Sequence of chain 1.A:
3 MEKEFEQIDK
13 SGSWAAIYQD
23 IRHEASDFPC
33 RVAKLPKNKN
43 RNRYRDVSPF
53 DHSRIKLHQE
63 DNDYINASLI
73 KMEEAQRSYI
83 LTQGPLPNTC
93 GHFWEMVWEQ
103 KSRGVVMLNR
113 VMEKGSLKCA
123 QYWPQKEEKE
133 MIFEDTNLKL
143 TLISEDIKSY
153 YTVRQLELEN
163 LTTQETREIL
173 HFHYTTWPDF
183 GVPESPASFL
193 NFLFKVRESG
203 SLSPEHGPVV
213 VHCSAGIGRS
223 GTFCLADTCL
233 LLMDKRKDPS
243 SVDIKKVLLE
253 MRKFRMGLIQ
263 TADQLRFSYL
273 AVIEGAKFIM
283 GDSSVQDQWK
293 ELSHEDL

Binding-site contacts:
Ligand atom N4 contacts residue ARG221 of chain 1.A at 3.1 Å (salt-bridge).
Ligand atom C21 contacts residue TYR46 of chain 1.A at 3.6 Å (hydrophobic).
Ligand atom O7 contacts residue GLY220 of chain 1.A at 2.9 Å (h-bond).
Ligand atom O7 contacts residue CYS215 of chain 1.A at 3.5 Å (h-bond).
Ligand atom C1 contacts residue ASP181 of chain 1.A at 2.9 Å.
Ligand atom C2 contacts residue ASP181 of chain 1.A at 3.1 Å.
Ligand atom F5 contacts residue ASP48 of chain 1.A at 3.3 Å.
Ligand atom C12 contacts residue PHE182 of chain 1.A at 3.6 Å (hydrophobic).
Ligand atom O9 contacts residue ARG221 of chain 1.A at 3.6 Å (salt-bridge).
Ligand atom O9 contacts residue GLN266 of chain 1.A at 2.8 Å (h-bond).
Ligand atom N13 contacts residue GOL1 of chain 1.E at 3.4 Å (h-bond).
Ligand atom N45 contacts residue ASP48 of chain 1.A at 2.7 Å (salt-bridge).
Ligand atom O6 contacts residue ARG221 of chain 1.A at 3.4 Å (salt-bridge).
Ligand atom O9 contacts residue PHE182 of chain 1.A at 2.9 Å (h-bond).
Ligand atom F5 contacts residue ARG47 of chain 1.A at 3.4 Å.
Ligand atom S5 contacts residue CYS215 of chain 1.A at 3.5 Å (h-bond).
Ligand atom C7 contacts residue ASP48 of chain 1.A at 3.6 Å.
Ligand atom C2 contacts residue PHE182 of chain 1.A at 3.6 Å (hydrophobic).
Ligand atom C3 contacts residue ASP181 of chain 1.A at 3.2 Å.
Ligand atom C21 contacts residue ASP48 of chain 1.A at 3.4 Å.
Ligand atom N4 contacts residue ASP181 of chain 1.A at 3.4 Å (salt-bridge).
Ligand atom F6 contacts residue ARG47 of chain 1.A at 3.3 Å.
Ligand atom O6 contacts residue ALA217 of chain 1.A at 2.8 Å (h-bond).
Ligand atom O7 contacts residue ALA217 of chain 1.A at 3.4 Å.
Ligand atom C15 contacts residue TYR46 of chain 1.A at 3.5 Å (hydrophobic).
Ligand atom O7 contacts residue ILE219 of chain 1.A at 3.2 Å.
Ligand atom N45 contacts residue TYR46 of chain 1.A at 3.5 Å.
Ligand atom O6 contacts residue CYS215 of chain 1.A at 3.4 Å (h-bond).
Ligand atom C11 contacts residue PHE182 of chain 1.A at 3.6 Å (hydrophobic).
Ligand atom F4 contacts residue ARG47 of chain 1.A at 3.0 Å.
Ligand atom N13 contacts residue ASP48 of chain 1.A at 2.7 Å (salt-bridge).
Ligand atom F6 contacts residue ASP48 of chain 1.A at 3.4 Å.
Ligand atom C3 contacts residue PHE182 of chain 1.A at 3.4 Å (hydrophobic).
Ligand atom C22 contacts residue TYR46 of chain 1.A at 3.6 Å (hydrophobic).
Ligand atom C19 contacts residue PHE182 of chain 1.A at 3.6 Å (hydrophobic).
Ligand atom C3 contacts residue GLY220 of chain 1.A at 3.6 Å.
Ligand atom O6 contacts residue SER216 of chain 1.A at 2.7 Å (h-bond).
Ligand atom C12 contacts residue GLN262 of chain 1.A at 3.6 Å.
Ligand atom C5 contacts residue GOL1 of chain 1.E at 3.6 Å.
Ligand atom N4 contacts residue GLY220 of chain 1.A at 3.5 Å.

The protein below binds the small molecule below.
Small molecule (SMILES): O=C1C[C@@H](c2ccc(C[C@H](NC(=O)C(F)(F)F)c3nc4cc(C(F)(F)F)ccc4[nH]3)cc2)S(=O)(=O)N1